Sequence of chain 1.A:
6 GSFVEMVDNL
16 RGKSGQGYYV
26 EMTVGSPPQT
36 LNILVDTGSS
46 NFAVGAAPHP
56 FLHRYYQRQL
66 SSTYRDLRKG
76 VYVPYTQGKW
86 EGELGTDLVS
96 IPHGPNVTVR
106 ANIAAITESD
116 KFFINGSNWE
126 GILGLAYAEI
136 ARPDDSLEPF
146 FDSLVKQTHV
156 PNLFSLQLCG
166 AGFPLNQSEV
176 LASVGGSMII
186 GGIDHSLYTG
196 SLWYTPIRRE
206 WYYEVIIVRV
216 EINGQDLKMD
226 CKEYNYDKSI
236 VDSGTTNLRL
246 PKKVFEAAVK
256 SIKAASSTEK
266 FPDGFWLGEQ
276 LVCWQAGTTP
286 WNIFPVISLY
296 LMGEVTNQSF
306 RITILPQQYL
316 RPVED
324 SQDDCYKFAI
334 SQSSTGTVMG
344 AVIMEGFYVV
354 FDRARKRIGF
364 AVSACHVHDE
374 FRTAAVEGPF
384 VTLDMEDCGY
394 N

The small molecule below binds the protein below.
Small molecule (SMILES): [H]/N=C1/NC(C)(c2sc(-c3cncc(C#CC)c3)cc2Cl)CC(=O)N1C

Binding-site contacts:
Ligand atom C19 contacts residue TRP124 of chain 1.A at 3.5 Å (hydrophobic).
Ligand atom S1 contacts residue GLY239 of chain 1.A at 3.4 Å (h-bond).
Ligand atom C12 contacts residue ASP41 of chain 1.A at 3.4 Å.
Ligand atom C6 contacts residue TYR80 of chain 1.A at 3.5 Å (hydrophobic).
Ligand atom N10 contacts residue ASP41 of chain 1.A at 2.6 Å (salt-bridge).
Ligand atom N20 contacts residue GLY43 of chain 1.A at 3.7 Å.
Ligand atom C12 contacts residue TYR80 of chain 1.A at 3.5 Å (hydrophobic).
Ligand atom C22 contacts residue THR240 of chain 1.A at 3.2 Å.
Ligand atom C24 contacts residue GLY22 of chain 1.A at 3.4 Å.
Ligand atom C25 contacts residue THR240 of chain 1.A at 3.7 Å.
Ligand atom C24 contacts residue SER238 of chain 1.A at 3.7 Å.
Ligand atom O21 contacts residue GLN82 of chain 1.A at 3.3 Å.
Ligand atom C9 contacts residue ASP237 of chain 1.A at 3.8 Å.
Ligand atom C17 contacts residue GLY22 of chain 1.A at 3.9 Å.
Ligand atom C15 contacts residue GLY239 of chain 1.A at 3.1 Å.
Ligand atom C22 contacts residue ASP237 of chain 1.A at 3.4 Å.
Ligand atom C17 contacts residue GLN21 of chain 1.A at 3.4 Å.
Ligand atom C9 contacts residue ASP41 of chain 1.A at 3.5 Å.
Ligand atom CL contacts residue GLN82 of chain 1.A at 3.7 Å.
Ligand atom C25 contacts residue SER19 of chain 1.A at 3.2 Å.
Ligand atom CL contacts residue PHE117 of chain 1.A at 3.6 Å.
Ligand atom C23 contacts residue GLY239 of chain 1.A at 3.7 Å.
Ligand atom C16 contacts residue GLY239 of chain 1.A at 3.8 Å.
Ligand atom C15 contacts residue LEU39 of chain 1.A at 3.7 Å (hydrophobic).
Ligand atom CL contacts residue GLY83 of chain 1.A at 3.5 Å.
Ligand atom N18 contacts residue GLN21 of chain 1.A at 3.9 Å.
Ligand atom C24 contacts residue SER19 of chain 1.A at 3.5 Å.
Ligand atom C25 contacts residue GLY22 of chain 1.A at 3.8 Å.
Ligand atom C22 contacts residue GLY239 of chain 1.A at 3.6 Å.
Ligand atom C23 contacts residue GLY22 of chain 1.A at 3.5 Å.
Ligand atom C14 contacts residue LEU39 of chain 1.A at 3.8 Å (hydrophobic).
Ligand atom C25 contacts residue ALA344 of chain 1.A at 3.6 Å (hydrophobic).
Ligand atom C25 contacts residue SER238 of chain 1.A at 3.2 Å.
Ligand atom C22 contacts residue GLN82 of chain 1.A at 3.6 Å.
Ligand atom C11 contacts residue ASP41 of chain 1.A at 3.6 Å.
Ligand atom CL contacts residue TYR80 of chain 1.A at 3.4 Å.
Ligand atom N18 contacts residue TRP124 of chain 1.A at 3.6 Å.
Ligand atom N20 contacts residue ASP237 of chain 1.A at 2.8 Å (salt-bridge).
Ligand atom N20 contacts residue ASP41 of chain 1.A at 2.8 Å (salt-bridge).
Ligand atom N20 contacts residue GLY239 of chain 1.A at 3.7 Å.